Sequence of chain 16.A:
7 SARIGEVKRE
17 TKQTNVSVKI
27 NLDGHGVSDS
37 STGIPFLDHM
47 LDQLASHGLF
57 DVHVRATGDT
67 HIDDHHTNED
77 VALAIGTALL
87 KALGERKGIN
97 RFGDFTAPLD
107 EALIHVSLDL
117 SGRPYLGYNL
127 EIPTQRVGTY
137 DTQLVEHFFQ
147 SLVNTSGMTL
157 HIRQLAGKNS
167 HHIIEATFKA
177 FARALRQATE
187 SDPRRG

Binding-site contacts:
Ligand atom N1 contacts residue MN1 of chain 16.B at 3.0 Å.
Ligand atom N2 contacts residue GLU171 of chain 12.A at 3.2 Å (salt-bridge).
Ligand atom O3 contacts residue GLU171 of chain 12.A at 2.6 Å (salt-bridge).
Ligand atom C1 contacts residue IG21 of chain 16.D at 0.1 Å.
Ligand atom OP6 contacts residue LYS175 of chain 12.A at 2.9 Å (salt-bridge).
Ligand atom C3 contacts residue IG21 of chain 16.D at 0.3 Å.
Ligand atom C5 contacts residue IG21 of chain 16.D at 1.0 Å.
Ligand atom OP5 contacts residue ARG97 of chain 3.A at 2.8 Å (salt-bridge).
Ligand atom C2 contacts residue EDO1 of chain 16.F at 3.3 Å.
Ligand atom C4 contacts residue IG21 of chain 16.D at 0.5 Å.
Ligand atom C5 contacts residue EDO1 of chain 16.F at 3.5 Å.
Ligand atom N2 contacts residue HIS72 of chain 16.A at 3.2 Å (h-bond).
Ligand atom O3 contacts residue HIS72 of chain 16.A at 3.4 Å (h-bond).
Ligand atom C3 contacts residue GLU171 of chain 12.A at 3.3 Å.
Ligand atom O3 contacts residue MN1 of chain 16.C at 2.4 Å.
Ligand atom N2 contacts residue MN1 of chain 16.C at 2.4 Å.
Ligand atom O2 contacts residue GLN19 of chain 16.A at 3.0 Å (h-bond).
Ligand atom OP4 contacts residue GLN49 of chain 12.A at 2.9 Å (h-bond).
Ligand atom OP5 contacts residue IG21 of chain 16.D at 0.1 Å (h-bond).
Ligand atom C3 contacts residue EDO1 of chain 16.F at 3.4 Å.
Ligand atom C4 contacts residue MN1 of chain 16.C at 3.1 Å.
Ligand atom OP6 contacts residue HIS53 of chain 12.A at 3.3 Å (h-bond).
Ligand atom O2 contacts residue IG21 of chain 16.D at 1.9 Å.
Ligand atom OP6 contacts residue ARG97 of chain 3.A at 2.9 Å (salt-bridge).
Ligand atom OP1 contacts residue IG21 of chain 16.D at 0.2 Å (h-bond).
Ligand atom OP4 contacts residue IG21 of chain 16.D at 0.3 Å (h-bond).
Ligand atom N1 contacts residue IG21 of chain 16.D at 0.6 Å.
Ligand atom C6 contacts residue MN1 of chain 16.B at 3.1 Å.
Ligand atom OP6 contacts residue IG21 of chain 16.D at 0.1 Å (h-bond).
Ligand atom P contacts residue IG21 of chain 16.D at 0.1 Å.
Ligand atom C3 contacts residue MN1 of chain 16.C at 3.1 Å.
Ligand atom O3 contacts residue HIS45 of chain 12.A at 3.0 Å.
Ligand atom C1 contacts residue GLU171 of chain 12.A at 3.2 Å.
Ligand atom C4 contacts residue GLU171 of chain 12.A at 3.5 Å.
Ligand atom O3 contacts residue IG21 of chain 16.D at 0.2 Å (h-bond).
Ligand atom C6 contacts residue IG21 of chain 16.D at 0.8 Å.
Ligand atom C2 contacts residue IG21 of chain 16.D at 0.5 Å.
Ligand atom OP4 contacts residue HIS53 of chain 12.A at 3.1 Å (h-bond).
Ligand atom C6 contacts residue MN1 of chain 16.C at 3.5 Å.
Ligand atom N2 contacts residue IG21 of chain 16.D at 0.4 Å (h-bond).

Sequence of chain 12.A:
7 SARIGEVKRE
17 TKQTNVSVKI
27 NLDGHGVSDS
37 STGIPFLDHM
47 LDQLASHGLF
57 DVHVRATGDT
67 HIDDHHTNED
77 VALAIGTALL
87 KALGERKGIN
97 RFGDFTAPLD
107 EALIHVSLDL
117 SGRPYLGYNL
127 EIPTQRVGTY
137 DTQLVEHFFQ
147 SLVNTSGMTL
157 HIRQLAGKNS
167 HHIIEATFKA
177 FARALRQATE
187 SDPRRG

Sequence of chain 3.A:
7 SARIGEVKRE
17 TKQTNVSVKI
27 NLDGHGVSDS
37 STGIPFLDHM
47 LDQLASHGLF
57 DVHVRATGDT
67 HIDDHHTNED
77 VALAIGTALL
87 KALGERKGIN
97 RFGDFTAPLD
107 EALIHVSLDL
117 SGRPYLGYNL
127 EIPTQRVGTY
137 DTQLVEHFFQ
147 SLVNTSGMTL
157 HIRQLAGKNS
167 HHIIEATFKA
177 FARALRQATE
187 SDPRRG

The small molecule below binds the protein below.
Small molecule (SMILES): O=P(O)(O)OC[C@@H](O)[C@@H](O)c1cnc[nH]1